Sequence of chain 1.A:
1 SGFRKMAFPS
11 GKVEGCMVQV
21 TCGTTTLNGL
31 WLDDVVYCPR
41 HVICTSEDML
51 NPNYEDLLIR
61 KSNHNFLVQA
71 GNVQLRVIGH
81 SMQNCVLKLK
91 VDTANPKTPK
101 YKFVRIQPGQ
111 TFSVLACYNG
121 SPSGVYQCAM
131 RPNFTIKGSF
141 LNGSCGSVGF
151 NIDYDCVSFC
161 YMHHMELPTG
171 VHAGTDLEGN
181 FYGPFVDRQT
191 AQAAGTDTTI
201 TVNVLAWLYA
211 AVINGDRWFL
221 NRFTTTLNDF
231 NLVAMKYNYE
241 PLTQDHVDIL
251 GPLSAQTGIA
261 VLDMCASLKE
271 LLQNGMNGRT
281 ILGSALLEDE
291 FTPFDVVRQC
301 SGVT

Binding-site contacts:
Ligand atom C5 contacts residue MET49 of chain 2.A at 3.8 Å (hydrophobic).
Ligand atom C contacts residue CYS145 of chain 2.A at 3.4 Å (hydrophobic).
Ligand atom C7 contacts residue HIS164 of chain 2.A at 3.9 Å.
Ligand atom N1 contacts residue LEU141 of chain 2.A at 3.9 Å.
Ligand atom N1 contacts residue PHE140 of chain 2.A at 3.8 Å.
Ligand atom C11 contacts residue LEU141 of chain 2.A at 3.6 Å (hydrophobic).
Ligand atom C12 contacts residue ASN142 of chain 2.A at 3.8 Å.
Ligand atom O contacts residue MET165 of chain 2.A at 3.7 Å.
Ligand atom C12 contacts residue PHE140 of chain 2.A at 3.7 Å (hydrophobic).
Ligand atom C14 contacts residue GLU166 of chain 2.A at 3.4 Å.
Ligand atom C6 contacts residue MET49 of chain 2.A at 3.4 Å (hydrophobic).
Ligand atom C13 contacts residue GLU166 of chain 2.A at 3.7 Å.
Ligand atom C11 contacts residue GLU166 of chain 2.A at 3.6 Å.
Ligand atom N1 contacts residue GLU166 of chain 2.A at 3.6 Å.
Ligand atom C7 contacts residue MET165 of chain 2.A at 3.6 Å (hydrophobic).
Ligand atom O contacts residue GLU166 of chain 2.A at 3.0 Å (salt-bridge).
Ligand atom CL contacts residue MET165 of chain 2.A at 3.8 Å.
Ligand atom CL contacts residue HIS41 of chain 2.A at 3.4 Å.
Ligand atom C8 contacts residue HIS164 of chain 2.A at 3.2 Å.
Ligand atom C13 contacts residue ASN142 of chain 2.A at 4.0 Å.
Ligand atom C6 contacts residue MET165 of chain 2.A at 3.4 Å (hydrophobic).
Ligand atom C contacts residue ASN142 of chain 2.A at 3.5 Å.
Ligand atom C10 contacts residue HIS163 of chain 2.A at 3.4 Å.
Ligand atom N1 contacts residue SER144 of chain 2.A at 3.9 Å.
Ligand atom C12 contacts residue LEU141 of chain 2.A at 3.5 Å (hydrophobic).
Ligand atom CL contacts residue HIS164 of chain 2.A at 3.8 Å.
Ligand atom N contacts residue CYS145 of chain 2.A at 3.9 Å.
Ligand atom C7 contacts residue MET49 of chain 2.A at 3.5 Å (hydrophobic).
Ligand atom C10 contacts residue GLU166 of chain 2.A at 3.7 Å.
Ligand atom C10 contacts residue CYS145 of chain 2.A at 3.9 Å (hydrophobic).
Ligand atom C8 contacts residue HIS41 of chain 2.A at 3.8 Å.
Ligand atom C5 contacts residue ARG188 of chain 2.A at 3.8 Å.
Ligand atom C6 contacts residue ARG188 of chain 2.A at 3.7 Å.
Ligand atom C9 contacts residue GLU166 of chain 2.A at 3.8 Å.
Ligand atom C5 contacts residue GLN189 of chain 2.A at 3.4 Å.
Ligand atom C11 contacts residue PHE140 of chain 2.A at 3.2 Å (hydrophobic).
Ligand atom C12 contacts residue GLU166 of chain 2.A at 3.4 Å.
Ligand atom C4 contacts residue GLN189 of chain 2.A at 3.3 Å.
Ligand atom N1 contacts residue HIS163 of chain 2.A at 2.9 Å (h-bond).
Ligand atom CL contacts residue ASP187 of chain 2.A at 3.1 Å.

A small-molecule ligand and the protein it binds are described below.
Small molecule (SMILES): Cc1ccncc1N(C)C(=O)Cc1cccc(Cl)c1

Sequence of chain 2.A:
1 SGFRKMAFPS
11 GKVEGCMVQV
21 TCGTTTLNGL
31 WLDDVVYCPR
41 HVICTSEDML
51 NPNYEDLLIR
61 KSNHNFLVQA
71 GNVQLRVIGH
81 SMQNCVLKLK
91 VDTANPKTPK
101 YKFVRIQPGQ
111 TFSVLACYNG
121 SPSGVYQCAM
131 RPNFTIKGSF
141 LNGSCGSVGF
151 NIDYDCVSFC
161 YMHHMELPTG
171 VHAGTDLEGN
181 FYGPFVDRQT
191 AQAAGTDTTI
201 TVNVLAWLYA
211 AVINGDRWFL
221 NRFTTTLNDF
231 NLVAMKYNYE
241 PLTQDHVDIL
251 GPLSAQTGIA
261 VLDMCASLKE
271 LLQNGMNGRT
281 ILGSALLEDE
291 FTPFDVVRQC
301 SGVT